This small molecule binds to this protein.
Small molecule (SMILES): C[C@H]1CCN(CCOc2ccc([C@@H]3c4ccc(O)cc4CC[C@@H]3c3ccccc3)cc2)C1

Binding-site contacts:
Ligand atom CAQ contacts residue LEU55 of chain 1.C at 4.0 Å (hydrophobic).
Ligand atom CAP contacts residue ALA59 of chain 1.C at 4.0 Å (hydrophobic).
Ligand atom CAD contacts residue LEU100 of chain 1.C at 3.9 Å (hydrophobic).
Ligand atom CAY contacts residue THR56 of chain 1.C at 4.0 Å.
Ligand atom CAU contacts residue HIS233 of chain 1.C at 3.8 Å.
Ligand atom CAN contacts residue ALA59 of chain 1.C at 4.0 Å (hydrophobic).
Ligand atom CBE contacts residue ASP60 of chain 1.C at 3.3 Å.
Ligand atom CAU contacts residue LEU234 of chain 1.C at 3.3 Å (hydrophobic).
Ligand atom CAA contacts residue PHE113 of chain 1.C at 4.0 Å (hydrophobic).
Ligand atom CAO contacts residue LEU234 of chain 1.C at 4.0 Å (hydrophobic).
Ligand atom CAB contacts residue PHE113 of chain 1.C at 4.0 Å (hydrophobic).
Ligand atom CAT contacts residue GLY230 of chain 1.C at 3.9 Å.
Ligand atom CAT contacts residue LEU234 of chain 1.C at 3.7 Å (hydrophobic).
Ligand atom OAW contacts residue GLU62 of chain 1.C at 2.5 Å (salt-bridge).
Ligand atom OAX contacts residue LEU234 of chain 1.C at 3.8 Å.
Ligand atom CAN contacts residue LEU96 of chain 1.C at 4.0 Å (hydrophobic).
Ligand atom NBA contacts residue ASP60 of chain 1.C at 3.3 Å (salt-bridge).
Ligand atom CAT contacts residue HIS233 of chain 1.C at 3.2 Å.
Ligand atom CAO contacts residue ALA59 of chain 1.C at 3.8 Å (hydrophobic).
Ligand atom CAR contacts residue ILE133 of chain 1.C at 3.8 Å (hydrophobic).
Ligand atom CAM contacts residue LEU93 of chain 1.C at 3.7 Å (hydrophobic).
Ligand atom CAN contacts residue TRP92 of chain 1.C at 4.0 Å (hydrophobic).
Ligand atom CAD contacts residue LEU96 of chain 1.C at 3.9 Å (hydrophobic).
Ligand atom CBB contacts residue ASP60 of chain 1.C at 3.5 Å.
Ligand atom CAV contacts residue LEU234 of chain 1.C at 4.0 Å (hydrophobic).
Ligand atom CAS contacts residue GLY230 of chain 1.C at 3.9 Å.
Ligand atom CAN contacts residue LEU93 of chain 1.C at 3.7 Å (hydrophobic).
Ligand atom CBF contacts residue TRP92 of chain 1.C at 3.2 Å (hydrophobic).
Ligand atom CAF contacts residue PHE113 of chain 1.C at 3.7 Å (hydrophobic).
Ligand atom OAW contacts residue ARG103 of chain 1.C at 2.9 Å (salt-bridge).
Ligand atom CAS contacts residue ILE133 of chain 1.C at 4.0 Å (hydrophobic).
Ligand atom CAC contacts residue GLU62 of chain 1.C at 3.4 Å.
Ligand atom CAG contacts residue MET97 of chain 1.C at 4.0 Å (hydrophobic).
Ligand atom CAE contacts residue PHE113 of chain 1.C at 3.8 Å (hydrophobic).
Ligand atom CAB contacts residue GLU62 of chain 1.C at 3.6 Å.
Ligand atom CAA contacts residue LEU55 of chain 1.C at 3.9 Å (hydrophobic).
Ligand atom CAG contacts residue LEU100 of chain 1.C at 3.8 Å (hydrophobic).
Ligand atom OAX contacts residue ALA59 of chain 1.C at 4.0 Å.
Ligand atom CBD contacts residue ASP60 of chain 1.C at 3.8 Å.
Ligand atom CAC contacts residue ARG103 of chain 1.C at 4.0 Å.

Sequence of chain 1.C:
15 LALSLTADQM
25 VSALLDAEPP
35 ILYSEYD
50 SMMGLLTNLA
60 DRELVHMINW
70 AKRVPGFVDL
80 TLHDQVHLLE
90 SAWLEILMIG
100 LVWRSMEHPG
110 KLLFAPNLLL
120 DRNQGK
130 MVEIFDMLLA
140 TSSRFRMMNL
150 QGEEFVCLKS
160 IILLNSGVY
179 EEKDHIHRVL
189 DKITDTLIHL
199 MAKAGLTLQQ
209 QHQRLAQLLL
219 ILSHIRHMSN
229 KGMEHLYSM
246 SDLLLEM